A small-molecule ligand and the protein it binds are described below.
Small molecule (SMILES): CC(=O)N[C@H]1[C@H](O[C@H]2[C@H](O)[C@@H](NC(C)=O)CO[C@@H]2CO)O[C@H](CO)[C@@H](O)[C@@H]1O

Binding-site contacts:
Ligand atom C6 contacts residue VAL169 of chain 1.A at 4.2 Å (hydrophobic).
Ligand atom O7 contacts residue CYS167 of chain 1.A at 3.2 Å (h-bond).
Ligand atom C7 contacts residue ASN193 of chain 1.A at 3.7 Å.
Ligand atom C8 contacts residue CYS161 of chain 1.A at 4.0 Å (hydrophobic).
Ligand atom C8 contacts residue PRO166 of chain 1.A at 4.2 Å (hydrophobic).
Ligand atom O5 contacts residue TYR168 of chain 1.A at 3.9 Å.
Ligand atom C3 contacts residue TYR168 of chain 1.A at 4.2 Å (hydrophobic).
Ligand atom C2 contacts residue VAL169 of chain 1.A at 3.6 Å (hydrophobic).
Ligand atom C4 contacts residue TYR168 of chain 1.A at 3.9 Å (hydrophobic).
Ligand atom C5 contacts residue VAL169 of chain 1.A at 4.2 Å (hydrophobic).
Ligand atom O7 contacts residue TYR168 of chain 1.A at 2.9 Å (h-bond).
Ligand atom O5 contacts residue VAL169 of chain 1.A at 3.1 Å (h-bond).
Ligand atom C5 contacts residue TYR168 of chain 1.A at 4.1 Å (hydrophobic).
Ligand atom O3 contacts residue TYR168 of chain 1.A at 3.5 Å.
Ligand atom O7 contacts residue PRO166 of chain 1.A at 3.7 Å.
Ligand atom O6 contacts residue TYR168 of chain 1.A at 3.7 Å.
Ligand atom C3 contacts residue ASN193 of chain 1.A at 3.8 Å.
Ligand atom O7 contacts residue CYS161 of chain 1.A at 3.5 Å (h-bond).
Ligand atom C1 contacts residue ASN193 of chain 1.A at 1.4 Å.
Ligand atom C6 contacts residue SER170 of chain 1.A at 3.8 Å.
Ligand atom C4 contacts residue VAL169 of chain 1.A at 4.1 Å (hydrophobic).
Ligand atom O7 contacts residue ASN193 of chain 1.A at 4.2 Å.
Ligand atom C8 contacts residue TYR163 of chain 1.A at 4.1 Å (hydrophobic).
Ligand atom O6 contacts residue SER170 of chain 1.A at 3.1 Å (h-bond).
Ligand atom O5 contacts residue SER170 of chain 1.A at 3.5 Å (h-bond).
Ligand atom N2 contacts residue ASN193 of chain 1.A at 2.9 Å (h-bond).
Ligand atom O7 contacts residue VAL169 of chain 1.A at 4.3 Å.
Ligand atom C5 contacts residue SER170 of chain 1.A at 4.3 Å.
Ligand atom C1 contacts residue VAL169 of chain 1.A at 3.3 Å (hydrophobic).
Ligand atom C7 contacts residue CYS161 of chain 1.A at 3.8 Å (hydrophobic).
Ligand atom C8 contacts residue TYR162 of chain 1.A at 3.6 Å (hydrophobic).
Ligand atom C2 contacts residue ASN193 of chain 1.A at 2.4 Å.
Ligand atom C7 contacts residue TYR168 of chain 1.A at 4.1 Å (hydrophobic).
Ligand atom C4 contacts residue ASN193 of chain 1.A at 4.2 Å.
Ligand atom C6 contacts residue TYR168 of chain 1.A at 3.9 Å (hydrophobic).
Ligand atom C5 contacts residue ASN193 of chain 1.A at 3.6 Å.
Ligand atom C1 contacts residue TYR168 of chain 1.A at 4.0 Å (hydrophobic).
Ligand atom O5 contacts residue ASN193 of chain 1.A at 2.3 Å (h-bond).
Ligand atom C2 contacts residue TYR168 of chain 1.A at 4.1 Å (hydrophobic).
Ligand atom C7 contacts residue CYS167 of chain 1.A at 4.3 Å (hydrophobic).

Sequence of chain 1.A:
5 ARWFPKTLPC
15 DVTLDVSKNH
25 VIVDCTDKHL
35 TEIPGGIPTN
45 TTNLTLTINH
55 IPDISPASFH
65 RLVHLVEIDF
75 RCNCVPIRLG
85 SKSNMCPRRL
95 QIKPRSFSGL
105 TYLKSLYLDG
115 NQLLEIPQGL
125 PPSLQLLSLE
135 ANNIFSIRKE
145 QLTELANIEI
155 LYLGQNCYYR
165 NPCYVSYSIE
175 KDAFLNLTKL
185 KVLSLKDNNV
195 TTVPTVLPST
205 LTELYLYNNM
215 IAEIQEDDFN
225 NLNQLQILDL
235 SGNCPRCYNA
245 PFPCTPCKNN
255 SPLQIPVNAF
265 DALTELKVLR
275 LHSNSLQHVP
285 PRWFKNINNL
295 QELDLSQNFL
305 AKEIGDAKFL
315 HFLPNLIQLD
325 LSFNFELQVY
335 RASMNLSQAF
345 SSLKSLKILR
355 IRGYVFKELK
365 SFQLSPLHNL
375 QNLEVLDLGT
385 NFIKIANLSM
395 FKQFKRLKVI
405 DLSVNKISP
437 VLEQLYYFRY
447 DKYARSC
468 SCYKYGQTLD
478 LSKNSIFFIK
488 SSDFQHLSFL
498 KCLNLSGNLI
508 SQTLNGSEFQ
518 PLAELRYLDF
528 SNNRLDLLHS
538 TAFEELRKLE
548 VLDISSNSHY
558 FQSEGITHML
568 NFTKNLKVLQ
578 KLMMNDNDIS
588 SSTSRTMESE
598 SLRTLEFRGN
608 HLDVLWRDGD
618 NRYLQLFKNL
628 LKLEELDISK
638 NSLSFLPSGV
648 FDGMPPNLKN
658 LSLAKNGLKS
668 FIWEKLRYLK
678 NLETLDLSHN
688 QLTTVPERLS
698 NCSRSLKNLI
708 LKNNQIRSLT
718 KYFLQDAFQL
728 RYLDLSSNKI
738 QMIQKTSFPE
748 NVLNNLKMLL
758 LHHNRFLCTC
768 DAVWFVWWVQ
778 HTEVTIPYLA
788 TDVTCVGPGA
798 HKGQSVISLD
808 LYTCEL